Binding-site contacts:
Ligand atom O21 contacts residue PHE103 of chain 1.A at 3.8 Å.
Ligand atom O20 contacts residue SER105 of chain 1.A at 3.3 Å (h-bond).
Ligand atom CL11 contacts residue LEU244 of chain 1.A at 3.7 Å.
Ligand atom N07 contacts residue LEU244 of chain 1.A at 3.6 Å.
Ligand atom N07 contacts residue PRO102 of chain 1.A at 3.9 Å.
Ligand atom O21 contacts residue PRO102 of chain 1.A at 2.9 Å.
Ligand atom C17 contacts residue SER105 of chain 1.A at 3.5 Å.
Ligand atom N07 contacts residue SER214 of chain 1.B at 3.6 Å (h-bond).
Ligand atom O15 contacts residue SER105 of chain 1.A at 2.9 Å (h-bond).
Ligand atom C03 contacts residue ILE89 of chain 1.B at 3.5 Å (hydrophobic).
Ligand atom N14 contacts residue SER214 of chain 1.B at 3.6 Å.
Ligand atom O21 contacts residue MET104 of chain 1.A at 3.3 Å (h-bond).
Ligand atom O21 contacts residue SER105 of chain 1.A at 3.6 Å (h-bond).
Ligand atom C06 contacts residue SER239 of chain 1.A at 3.4 Å.
Ligand atom O15 contacts residue MET104 of chain 1.A at 3.5 Å.
Ligand atom S19 contacts residue SER105 of chain 1.A at 3.8 Å.
Ligand atom C05 contacts residue PRO102 of chain 1.A at 3.9 Å (hydrophobic).
Ligand atom C02 contacts residue LYS101 of chain 1.A at 3.3 Å.
Ligand atom S19 contacts residue PRO102 of chain 1.A at 3.4 Å (h-bond).
Ligand atom C17 contacts residue MET104 of chain 1.A at 3.6 Å (hydrophobic).
Ligand atom C06 contacts residue PRO102 of chain 1.A at 3.5 Å (hydrophobic).
Ligand atom C02 contacts residue ILE89 of chain 1.B at 2.5 Å (hydrophobic).
Ligand atom C03 contacts residue LYS101 of chain 1.A at 3.5 Å.
Ligand atom C17 contacts residue PHE103 of chain 1.A at 3.9 Å (hydrophobic).
Ligand atom C03 contacts residue LEU236 of chain 1.A at 2.8 Å (hydrophobic).
Ligand atom C08 contacts residue SER214 of chain 1.B at 3.7 Å.
Ligand atom C06 contacts residue SER214 of chain 1.B at 3.6 Å.
Ligand atom C05 contacts residue SER239 of chain 1.A at 3.3 Å.
Ligand atom C01 contacts residue LYS101 of chain 1.A at 3.8 Å.
Ligand atom N07 contacts residue SER239 of chain 1.A at 2.8 Å (h-bond).
Ligand atom O16 contacts residue LYS248 of chain 1.A at 3.8 Å.
Ligand atom C01 contacts residue ILE89 of chain 1.B at 2.5 Å (hydrophobic).
Ligand atom C18 contacts residue PHE103 of chain 1.A at 3.8 Å (hydrophobic).
Ligand atom N22 contacts residue PRO102 of chain 1.A at 2.6 Å (h-bond).
Ligand atom CL11 contacts residue ASP245 of chain 1.A at 3.4 Å.
Ligand atom C08 contacts residue PHE103 of chain 1.A at 3.8 Å (hydrophobic).
Ligand atom C09 contacts residue LEU244 of chain 1.A at 3.7 Å (hydrophobic).
Ligand atom C09 contacts residue PHE103 of chain 1.A at 3.8 Å (hydrophobic).
Ligand atom C02 contacts residue LEU236 of chain 1.A at 3.6 Å (hydrophobic).
Ligand atom C08 contacts residue SER239 of chain 1.A at 3.9 Å.

Sequence of chain 1.A:
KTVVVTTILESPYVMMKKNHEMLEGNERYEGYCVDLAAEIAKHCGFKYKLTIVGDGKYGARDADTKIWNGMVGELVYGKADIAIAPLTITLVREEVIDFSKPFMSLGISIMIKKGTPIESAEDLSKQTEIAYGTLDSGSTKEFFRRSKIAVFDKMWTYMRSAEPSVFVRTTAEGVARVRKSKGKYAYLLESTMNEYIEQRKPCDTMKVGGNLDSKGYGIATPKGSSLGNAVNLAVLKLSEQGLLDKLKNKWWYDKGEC

Sequence of chain 1.B:
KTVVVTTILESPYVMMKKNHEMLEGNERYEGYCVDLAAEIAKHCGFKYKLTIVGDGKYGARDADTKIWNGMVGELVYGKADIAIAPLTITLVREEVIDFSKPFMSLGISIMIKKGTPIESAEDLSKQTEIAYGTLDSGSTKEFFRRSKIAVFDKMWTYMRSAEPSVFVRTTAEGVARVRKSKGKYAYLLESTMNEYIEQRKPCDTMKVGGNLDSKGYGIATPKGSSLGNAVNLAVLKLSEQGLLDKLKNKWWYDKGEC

The small molecule below binds the protein below.
Small molecule (SMILES): C=CCSC[C@H]1Nc2cc(Cl)c(S(N)(=O)=O)cc2S(=O)(=O)N1